Binding-site contacts:
Ligand atom C4 contacts residue PHE201 of chain 1.C at 4.2 Å (hydrophobic).
Ligand atom C13 contacts residue PHE204 of chain 1.C at 4.3 Å (hydrophobic).
Ligand atom C1 contacts residue PHE204 of chain 1.C at 4.0 Å (hydrophobic).
Ligand atom C1 contacts residue PHE201 of chain 1.C at 4.2 Å (hydrophobic).
Ligand atom C3 contacts residue PHE204 of chain 1.C at 4.0 Å (hydrophobic).
Ligand atom C10 contacts residue LEU205 of chain 1.C at 4.1 Å (hydrophobic).
Ligand atom C9 contacts residue PHE201 of chain 1.C at 4.2 Å (hydrophobic).
Ligand atom O22 contacts residue PHE201 of chain 1.C at 4.2 Å.
Ligand atom C4 contacts residue PHE204 of chain 1.C at 3.5 Å (hydrophobic).
Ligand atom O21 contacts residue GLY203 of chain 1.C at 4.3 Å.
Ligand atom C10 contacts residue LEU197 of chain 1.C at 2.9 Å (hydrophobic).
Ligand atom C6 contacts residue PHE201 of chain 1.C at 4.1 Å (hydrophobic).
Ligand atom C5 contacts residue LEU21 of chain 1.C at 4.4 Å (hydrophobic).
Ligand atom C9 contacts residue LEU197 of chain 1.C at 2.9 Å (hydrophobic).
Ligand atom O22 contacts residue PHE204 of chain 1.C at 3.8 Å.
Ligand atom C5 contacts residue PHE201 of chain 1.C at 4.2 Å (hydrophobic).
Ligand atom O12 contacts residue LEU20 of chain 1.C at 3.6 Å (h-bond).
Ligand atom C11 contacts residue PHE201 of chain 1.C at 2.6 Å (hydrophobic).
Ligand atom C11 contacts residue LEU197 of chain 1.C at 4.0 Å (hydrophobic).
Ligand atom O22 contacts residue GLY203 of chain 1.C at 4.5 Å.
Ligand atom C10 contacts residue PHE201 of chain 1.C at 2.9 Å (hydrophobic).
Ligand atom C2 contacts residue PHE204 of chain 1.C at 4.3 Å (hydrophobic).
Ligand atom C8 contacts residue LEU197 of chain 1.C at 4.2 Å (hydrophobic).
Ligand atom O34 contacts residue GLY203 of chain 1.C at 4.3 Å.
Ligand atom C6 contacts residue PHE204 of chain 1.C at 4.3 Å (hydrophobic).
Ligand atom C1 contacts residue LEU20 of chain 1.C at 4.1 Å (hydrophobic).
Ligand atom O14 contacts residue LEU20 of chain 1.C at 4.1 Å.

The small molecule below binds the protein below.
Small molecule (SMILES): OC[C@H]1O[C@H](O[C@H]2[C@H](O)[C@@H](O)[C@H](OCCCCCC3CCCCC3)O[C@@H]2CO)[C@H](O)[C@@H](O)[C@@H]1O

Sequence of chain 1.C:
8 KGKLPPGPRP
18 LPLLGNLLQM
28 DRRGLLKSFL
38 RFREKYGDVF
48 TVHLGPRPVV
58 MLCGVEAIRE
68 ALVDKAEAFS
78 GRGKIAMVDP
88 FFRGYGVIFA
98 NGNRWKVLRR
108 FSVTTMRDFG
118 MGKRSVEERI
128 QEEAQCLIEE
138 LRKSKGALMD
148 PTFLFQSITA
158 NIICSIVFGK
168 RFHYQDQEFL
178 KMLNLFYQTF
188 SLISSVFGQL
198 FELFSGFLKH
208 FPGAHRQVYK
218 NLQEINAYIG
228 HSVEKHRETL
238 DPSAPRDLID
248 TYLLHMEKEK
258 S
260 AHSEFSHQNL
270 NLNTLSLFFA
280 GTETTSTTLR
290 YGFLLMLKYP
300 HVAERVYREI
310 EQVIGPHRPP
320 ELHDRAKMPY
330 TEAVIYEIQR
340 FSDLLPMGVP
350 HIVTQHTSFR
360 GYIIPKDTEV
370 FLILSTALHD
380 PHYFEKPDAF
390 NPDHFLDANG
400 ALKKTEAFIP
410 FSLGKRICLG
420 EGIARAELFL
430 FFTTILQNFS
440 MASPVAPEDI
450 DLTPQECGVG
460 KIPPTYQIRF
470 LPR